The small molecule below binds the protein below.
Small molecule (SMILES): O=[N+]([O-])c1ccccc1

Binding-site contacts:
Ligand atom N1 contacts residue LEU107 of chain 1.A at 4.0 Å.
Ligand atom C4 contacts residue PHE176 of chain 1.A at 3.5 Å (hydrophobic).
Ligand atom C1 contacts residue VAL134 of chain 1.A at 3.4 Å (hydrophobic).
Ligand atom C5 contacts residue PHE176 of chain 1.A at 4.4 Å (hydrophobic).
Ligand atom C4 contacts residue ALA122 of chain 1.A at 4.4 Å (hydrophobic).
Ligand atom O1 contacts residue LEU107 of chain 1.A at 3.6 Å.
Ligand atom C5 contacts residue ALA122 of chain 1.A at 3.9 Å (hydrophobic).
Ligand atom O2 contacts residue TYR111 of chain 1.A at 2.9 Å (h-bond).
Ligand atom C1 contacts residue ALA122 of chain 1.A at 3.4 Å (hydrophobic).
Ligand atom N1 contacts residue TYR111 of chain 1.A at 4.0 Å.
Ligand atom C2 contacts residue VAL134 of chain 1.A at 3.0 Å (hydrophobic).
Ligand atom C2 contacts residue ALA122 of chain 1.A at 3.6 Å (hydrophobic).
Ligand atom C2 contacts residue PHE176 of chain 1.A at 4.3 Å (hydrophobic).
Ligand atom C6 contacts residue LEU107 of chain 1.A at 4.4 Å (hydrophobic).
Ligand atom C6 contacts residue LEU141 of chain 1.A at 4.1 Å (hydrophobic).
Ligand atom C4 contacts residue LEU141 of chain 1.A at 4.0 Å (hydrophobic).
Ligand atom O1 contacts residue ILE101 of chain 1.A at 3.5 Å.
Ligand atom C5 contacts residue LEU141 of chain 1.A at 3.7 Å (hydrophobic).
Ligand atom C4 contacts residue HIS125 of chain 1.A at 4.3 Å.
Ligand atom O1 contacts residue TYR111 of chain 1.A at 3.8 Å.
Ligand atom C5 contacts residue VAL110 of chain 1.A at 4.1 Å (hydrophobic).
Ligand atom C3 contacts residue VAL134 of chain 1.A at 3.6 Å (hydrophobic).
Ligand atom O2 contacts residue LEU107 of chain 1.A at 3.4 Å (h-bond).
Ligand atom O2 contacts residue VAL110 of chain 1.A at 3.1 Å.
Ligand atom C5 contacts residue LEU144 of chain 1.A at 3.7 Å (hydrophobic).
Ligand atom N1 contacts residue VAL110 of chain 1.A at 4.3 Å.
Ligand atom C4 contacts residue LEU144 of chain 1.A at 3.3 Å (hydrophobic).
Ligand atom C6 contacts residue VAL134 of chain 1.A at 4.3 Å (hydrophobic).
Ligand atom C3 contacts residue HIS125 of chain 1.A at 3.1 Å.
Ligand atom C4 contacts residue VAL134 of chain 1.A at 4.4 Å (hydrophobic).
Ligand atom N1 contacts residue ALA122 of chain 1.A at 3.7 Å.
Ligand atom C3 contacts residue PHE176 of chain 1.A at 3.4 Å (hydrophobic).
Ligand atom O2 contacts residue LEU114 of chain 1.A at 4.2 Å.
Ligand atom C1 contacts residue VAL126 of chain 1.A at 3.9 Å (hydrophobic).
Ligand atom O1 contacts residue ALA122 of chain 1.A at 4.0 Å.
Ligand atom C2 contacts residue HIS125 of chain 1.A at 3.4 Å.
Ligand atom C6 contacts residue ALA122 of chain 1.A at 3.4 Å (hydrophobic).
Ligand atom C3 contacts residue ALA122 of chain 1.A at 4.1 Å (hydrophobic).
Ligand atom C2 contacts residue VAL126 of chain 1.A at 4.1 Å (hydrophobic).
Ligand atom O2 contacts residue ALA122 of chain 1.A at 4.4 Å.

Sequence of chain 1.A:
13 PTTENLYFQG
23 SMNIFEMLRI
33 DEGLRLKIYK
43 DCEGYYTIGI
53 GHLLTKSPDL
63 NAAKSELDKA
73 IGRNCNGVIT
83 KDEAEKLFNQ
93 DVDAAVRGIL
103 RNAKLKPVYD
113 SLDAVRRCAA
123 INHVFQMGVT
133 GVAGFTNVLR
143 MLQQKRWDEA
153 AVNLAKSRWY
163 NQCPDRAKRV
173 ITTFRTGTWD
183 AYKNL